Sequence of chain 1.A:
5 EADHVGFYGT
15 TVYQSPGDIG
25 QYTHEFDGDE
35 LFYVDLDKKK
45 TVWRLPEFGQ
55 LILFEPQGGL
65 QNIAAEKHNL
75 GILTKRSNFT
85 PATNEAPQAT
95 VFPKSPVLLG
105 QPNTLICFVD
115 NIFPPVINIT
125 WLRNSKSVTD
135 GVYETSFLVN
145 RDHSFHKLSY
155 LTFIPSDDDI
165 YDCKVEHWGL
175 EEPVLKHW

Binding-site contacts:
Ligand atom C4 contacts residue ASN44 of chain 1.B at 4.3 Å.
Ligand atom C5 contacts residue ASN44 of chain 1.B at 3.7 Å.
Ligand atom C3 contacts residue ASN44 of chain 1.B at 3.8 Å.
Ligand atom O5 contacts residue ASN44 of chain 1.B at 2.4 Å (h-bond).
Ligand atom N2 contacts residue ASN44 of chain 1.B at 2.8 Å (h-bond).
Ligand atom C2 contacts residue ASN44 of chain 1.B at 2.5 Å.
Ligand atom C1 contacts residue ASN44 of chain 1.B at 1.4 Å.
Ligand atom C5 contacts residue GLN47 of chain 1.B at 3.7 Å.
Ligand atom O5 contacts residue GLN47 of chain 1.B at 3.2 Å (h-bond).
Ligand atom C3 contacts residue GLN47 of chain 1.B at 4.0 Å.
Ligand atom C2 contacts residue GLN47 of chain 1.B at 3.6 Å.
Ligand atom O6 contacts residue ASN44 of chain 1.B at 3.9 Å.
Ligand atom C1 contacts residue GLN47 of chain 1.B at 2.4 Å.
Ligand atom C7 contacts residue ASN44 of chain 1.B at 3.5 Å.
Ligand atom O7 contacts residue GLU5 of chain 1.A at 3.8 Å.
Ligand atom O7 contacts residue ASN44 of chain 1.B at 3.9 Å.
Ligand atom N2 contacts residue GLN47 of chain 1.B at 3.9 Å.

Sequence of chain 1.B:
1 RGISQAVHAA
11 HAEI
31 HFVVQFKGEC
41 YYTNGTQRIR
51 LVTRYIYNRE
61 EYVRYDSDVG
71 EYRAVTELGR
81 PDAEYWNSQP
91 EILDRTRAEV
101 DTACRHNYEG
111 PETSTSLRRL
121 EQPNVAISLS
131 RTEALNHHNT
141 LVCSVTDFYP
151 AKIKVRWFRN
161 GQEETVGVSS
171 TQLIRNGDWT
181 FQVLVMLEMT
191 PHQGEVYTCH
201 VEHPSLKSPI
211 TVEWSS

A small-molecule ligand and the protein it binds are described below.
Small molecule (SMILES): CC(=O)N[C@@H]1[C@@H](O)[C@H](O)[C@@H](CO)O[C@H]1O